Binding-site contacts:
Ligand atom CAE contacts residue ASP159 of chain 1.A at 3.5 Å.
Ligand atom OAV contacts residue ASP159 of chain 1.A at 3.7 Å.
Ligand atom C6 contacts residue LEU148 of chain 1.A at 3.8 Å (hydrophobic).
Ligand atom C2 contacts residue MET97 of chain 1.A at 3.0 Å (hydrophobic).
Ligand atom CAW contacts residue CYS101 of chain 1.A at 3.7 Å (hydrophobic).
Ligand atom CAY contacts residue ASP159 of chain 1.A at 3.5 Å.
Ligand atom C2 contacts residue LEU28 of chain 1.A at 3.8 Å (hydrophobic).
Ligand atom NAB contacts residue LEU148 of chain 1.A at 3.6 Å.
Ligand atom N1 contacts residue TYR96 of chain 1.A at 3.7 Å.
Ligand atom CAE contacts residue PHE160 of chain 1.A at 3.6 Å (hydrophobic).
Ligand atom CAG contacts residue MET69 of chain 1.A at 3.5 Å (hydrophobic).
Ligand atom CAA contacts residue ASN104 of chain 1.A at 3.1 Å.
Ligand atom OAV contacts residue THR94 of chain 1.A at 3.6 Å.
Ligand atom C6 contacts residue ALA48 of chain 1.A at 3.5 Å (hydrophobic).
Ligand atom NAB contacts residue GLU95 of chain 1.A at 2.9 Å (salt-bridge).
Ligand atom C5 contacts residue LEU148 of chain 1.A at 3.7 Å (hydrophobic).
Ligand atom CAK contacts residue THR94 of chain 1.A at 3.4 Å.
Ligand atom OAC contacts residue GLY100 of chain 1.A at 3.3 Å.
Ligand atom CAI contacts residue SER158 of chain 1.A at 3.6 Å.
Ligand atom CAL contacts residue LYS50 of chain 1.A at 3.2 Å.
Ligand atom CAJ contacts residue ASP159 of chain 1.A at 3.5 Å.
Ligand atom CAN contacts residue SER158 of chain 1.A at 3.6 Å.
Ligand atom CAI contacts residue THR94 of chain 1.A at 3.7 Å.
Ligand atom N1 contacts residue MET97 of chain 1.A at 3.0 Å (h-bond).
Ligand atom OAC contacts residue CYS101 of chain 1.A at 2.8 Å (h-bond).
Ligand atom CAO contacts residue LEU28 of chain 1.A at 3.6 Å (hydrophobic).
Ligand atom CAF contacts residue ASP159 of chain 1.A at 3.5 Å.
Ligand atom N3 contacts residue LEU28 of chain 1.A at 3.6 Å.
Ligand atom CAZ contacts residue LYS50 of chain 1.A at 3.7 Å.
Ligand atom NAB contacts residue THR94 of chain 1.A at 3.3 Å (h-bond).
Ligand atom CAN contacts residue LYS50 of chain 1.A at 3.6 Å.
Ligand atom CAL contacts residue ASP159 of chain 1.A at 3.1 Å.
Ligand atom CAP contacts residue VAL36 of chain 1.A at 3.7 Å (hydrophobic).
Ligand atom CAF contacts residue PHE160 of chain 1.A at 3.6 Å (hydrophobic).
Ligand atom NAB contacts residue ALA48 of chain 1.A at 3.3 Å.
Ligand atom CAE contacts residue MET69 of chain 1.A at 3.7 Å (hydrophobic).
Ligand atom CAM contacts residue THR94 of chain 1.A at 3.6 Å.
Ligand atom CAL contacts residue SER158 of chain 1.A at 3.4 Å.
Ligand atom CAK contacts residue LYS50 of chain 1.A at 3.7 Å.
Ligand atom N3 contacts residue MET97 of chain 1.A at 3.8 Å.

The protein below binds the small molecule below.
Small molecule (SMILES): C=CC(=O)N1CCC[C@@H](n2nc(-c3ccc(Oc4ccccc4)cc3)c3c(N)ncnc32)C1

Sequence of chain 1.A:
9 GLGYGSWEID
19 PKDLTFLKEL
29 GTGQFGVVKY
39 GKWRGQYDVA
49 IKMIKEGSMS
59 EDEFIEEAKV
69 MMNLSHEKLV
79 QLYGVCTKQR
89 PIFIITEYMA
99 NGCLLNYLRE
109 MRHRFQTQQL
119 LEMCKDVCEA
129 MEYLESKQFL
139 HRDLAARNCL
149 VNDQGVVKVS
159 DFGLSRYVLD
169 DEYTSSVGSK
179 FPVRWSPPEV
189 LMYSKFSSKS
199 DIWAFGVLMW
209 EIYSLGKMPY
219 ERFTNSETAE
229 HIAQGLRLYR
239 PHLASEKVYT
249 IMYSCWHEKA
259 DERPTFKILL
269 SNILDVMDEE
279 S